Binding-site contacts:
Ligand atom O1 contacts residue GLY437 of chain 3.A at 4.4 Å.
Ligand atom C5 contacts residue SBG196 of chain 3.A at 4.4 Å.
Ligand atom C4 contacts residue TRP80 of chain 3.A at 3.9 Å (hydrophobic).
Ligand atom C2 contacts residue GLU195 of chain 3.A at 4.0 Å.
Ligand atom O1 contacts residue HIS436 of chain 3.A at 2.6 Å (h-bond).
Ligand atom C3 contacts residue SBG196 of chain 3.A at 3.8 Å.
Ligand atom C6 contacts residue HIS436 of chain 3.A at 4.3 Å.
Ligand atom C3 contacts residue TRP80 of chain 3.A at 4.2 Å (hydrophobic).
Ligand atom N2 contacts residue GLY437 of chain 3.A at 4.2 Å.
Ligand atom O1 contacts residue TYR438 of chain 3.A at 3.9 Å.
Ligand atom N2 contacts residue TRP80 of chain 3.A at 4.0 Å.
Ligand atom C4 contacts residue GLU195 of chain 3.A at 4.0 Å.
Ligand atom C1 contacts residue SBG196 of chain 3.A at 4.0 Å.
Ligand atom C5 contacts residue TRP80 of chain 3.A at 3.9 Å (hydrophobic).
Ligand atom C1 contacts residue GLY114 of chain 3.A at 3.5 Å.
Ligand atom C3 contacts residue GLY114 of chain 3.A at 4.4 Å.
Ligand atom O1 contacts residue TRP80 of chain 3.A at 4.2 Å.
Ligand atom C5 contacts residue HIS436 of chain 3.A at 4.3 Å.
Ligand atom C2 contacts residue GLY114 of chain 3.A at 3.3 Å.
Ligand atom C4 contacts residue HIS436 of chain 3.A at 4.0 Å.
Ligand atom C2 contacts residue SBG196 of chain 3.A at 3.8 Å.
Ligand atom C3 contacts residue GLU195 of chain 3.A at 3.1 Å.
Ligand atom N1 contacts residue TRP80 of chain 3.A at 4.2 Å.
Ligand atom C4 contacts residue SBG196 of chain 3.A at 4.1 Å.
Ligand atom C2 contacts residue GLY113 of chain 3.A at 3.5 Å.
Ligand atom N2 contacts residue HIS436 of chain 3.A at 3.2 Å (h-bond).
Ligand atom C7 contacts residue TRP80 of chain 3.A at 4.1 Å (hydrophobic).
Ligand atom C3 contacts residue HIS436 of chain 3.A at 4.3 Å.
Ligand atom C4 contacts residue GLY437 of chain 3.A at 4.4 Å.
Ligand atom C1 contacts residue GLY113 of chain 3.A at 4.2 Å.
Ligand atom C6 contacts residue TRP80 of chain 3.A at 3.5 Å (hydrophobic).
Ligand atom O1 contacts residue ALA326 of chain 3.A at 4.0 Å.
Ligand atom N1 contacts residue SBG196 of chain 3.A at 4.4 Å.

Sequence of chain 3.A:
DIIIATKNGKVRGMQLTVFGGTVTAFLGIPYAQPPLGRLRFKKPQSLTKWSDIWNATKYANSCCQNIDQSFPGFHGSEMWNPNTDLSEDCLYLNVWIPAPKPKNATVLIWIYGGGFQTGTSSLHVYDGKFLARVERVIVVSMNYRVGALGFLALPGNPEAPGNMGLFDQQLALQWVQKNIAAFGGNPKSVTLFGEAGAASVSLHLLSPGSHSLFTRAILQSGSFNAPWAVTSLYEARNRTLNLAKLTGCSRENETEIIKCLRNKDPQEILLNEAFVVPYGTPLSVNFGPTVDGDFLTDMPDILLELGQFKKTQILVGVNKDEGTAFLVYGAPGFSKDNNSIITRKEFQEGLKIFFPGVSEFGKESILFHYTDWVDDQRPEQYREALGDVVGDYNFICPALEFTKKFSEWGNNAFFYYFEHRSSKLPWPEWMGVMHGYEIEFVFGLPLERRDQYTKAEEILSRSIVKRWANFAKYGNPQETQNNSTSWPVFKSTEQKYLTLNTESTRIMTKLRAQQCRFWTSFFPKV

The small molecule below binds the protein below.
Small molecule (SMILES): CN1C=CC=C/C1=C/NO